Sequence of chain 1.A:
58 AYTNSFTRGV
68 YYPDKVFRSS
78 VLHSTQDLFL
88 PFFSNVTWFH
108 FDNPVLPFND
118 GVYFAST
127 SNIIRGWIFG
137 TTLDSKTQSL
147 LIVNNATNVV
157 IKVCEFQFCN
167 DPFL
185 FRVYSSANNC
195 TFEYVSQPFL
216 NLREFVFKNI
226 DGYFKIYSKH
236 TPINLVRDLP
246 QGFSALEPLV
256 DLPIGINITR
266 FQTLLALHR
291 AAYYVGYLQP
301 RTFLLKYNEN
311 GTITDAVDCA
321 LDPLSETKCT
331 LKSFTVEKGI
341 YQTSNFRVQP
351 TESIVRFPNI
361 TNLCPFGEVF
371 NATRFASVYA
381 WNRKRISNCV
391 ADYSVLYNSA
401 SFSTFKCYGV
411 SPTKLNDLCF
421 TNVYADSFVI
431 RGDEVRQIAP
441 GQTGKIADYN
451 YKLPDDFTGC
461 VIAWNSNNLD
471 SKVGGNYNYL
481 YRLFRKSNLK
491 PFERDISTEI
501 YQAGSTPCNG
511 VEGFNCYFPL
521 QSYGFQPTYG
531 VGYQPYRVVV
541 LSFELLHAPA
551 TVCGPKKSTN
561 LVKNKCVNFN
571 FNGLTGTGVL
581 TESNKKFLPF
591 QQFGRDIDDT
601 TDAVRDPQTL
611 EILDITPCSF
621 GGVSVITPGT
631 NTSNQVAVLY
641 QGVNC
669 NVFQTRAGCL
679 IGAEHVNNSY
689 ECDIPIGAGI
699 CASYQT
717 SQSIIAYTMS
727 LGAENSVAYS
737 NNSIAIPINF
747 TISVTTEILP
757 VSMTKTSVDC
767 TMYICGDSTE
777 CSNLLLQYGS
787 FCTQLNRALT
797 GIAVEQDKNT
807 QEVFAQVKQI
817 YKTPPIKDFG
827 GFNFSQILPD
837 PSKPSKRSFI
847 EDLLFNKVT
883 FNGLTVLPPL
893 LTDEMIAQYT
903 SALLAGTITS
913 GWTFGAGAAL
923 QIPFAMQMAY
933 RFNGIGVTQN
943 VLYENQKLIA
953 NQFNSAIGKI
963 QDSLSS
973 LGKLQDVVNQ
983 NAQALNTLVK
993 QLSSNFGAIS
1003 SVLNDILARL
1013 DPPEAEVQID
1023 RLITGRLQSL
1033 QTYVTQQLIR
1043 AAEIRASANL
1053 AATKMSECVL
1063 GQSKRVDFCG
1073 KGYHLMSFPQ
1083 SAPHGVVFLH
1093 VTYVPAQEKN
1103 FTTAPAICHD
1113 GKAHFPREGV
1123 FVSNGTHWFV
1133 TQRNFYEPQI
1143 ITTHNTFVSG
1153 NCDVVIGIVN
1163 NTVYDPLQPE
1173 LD

This protein binds this small molecule.
Small molecule (SMILES): CC(=O)N[C@@H]1[C@@H](O)[C@H](O)[C@@H](CO)O[C@H]1O

Binding-site contacts:
Ligand atom O7 contacts residue ASN644 of chain 1.A at 4.3 Å.
Ligand atom O5 contacts residue ASN644 of chain 1.A at 2.4 Å (h-bond).
Ligand atom C8 contacts residue GLN672 of chain 1.A at 4.3 Å.
Ligand atom C3 contacts residue ASN644 of chain 1.A at 3.8 Å.
Ligand atom C5 contacts residue ASN644 of chain 1.A at 3.7 Å.
Ligand atom C4 contacts residue ASN644 of chain 1.A at 4.2 Å.
Ligand atom N2 contacts residue ASN644 of chain 1.A at 2.9 Å (h-bond).
Ligand atom C2 contacts residue ASN644 of chain 1.A at 2.4 Å.
Ligand atom C1 contacts residue ASN644 of chain 1.A at 1.4 Å.
Ligand atom C7 contacts residue ASN644 of chain 1.A at 3.8 Å.